Binding-site contacts:
Ligand atom C8 contacts residue THR239 of chain 1.A at 4.0 Å.
Ligand atom C1 contacts residue ASN237 of chain 1.A at 1.4 Å.
Ligand atom O7 contacts residue PHE280 of chain 1.A at 4.3 Å.
Ligand atom C8 contacts residue ASN237 of chain 1.A at 4.5 Å.
Ligand atom C2 contacts residue ASN237 of chain 1.A at 2.5 Å.
Ligand atom C8 contacts residue ALA278 of chain 1.A at 4.1 Å (hydrophobic).
Ligand atom C8 contacts residue PHE280 of chain 1.A at 4.1 Å (hydrophobic).
Ligand atom N2 contacts residue ASN237 of chain 1.A at 3.0 Å (h-bond).
Ligand atom C3 contacts residue ASN237 of chain 1.A at 3.8 Å.
Ligand atom C4 contacts residue ASN237 of chain 1.A at 4.2 Å.
Ligand atom C5 contacts residue ASN237 of chain 1.A at 3.6 Å.
Ligand atom O5 contacts residue ASN237 of chain 1.A at 2.3 Å (h-bond).
Ligand atom C8 contacts residue SER277 of chain 1.A at 3.3 Å.
Ligand atom C7 contacts residue THR239 of chain 1.A at 4.3 Å.
Ligand atom O7 contacts residue ASN237 of chain 1.A at 4.5 Å.
Ligand atom O6 contacts residue PRO241 of chain 1.A at 4.3 Å.
Ligand atom C7 contacts residue ASN237 of chain 1.A at 4.0 Å.
Ligand atom N2 contacts residue THR239 of chain 1.A at 3.8 Å.

A small-molecule ligand and the protein it binds are described below.
Small molecule (SMILES): CC(=O)N[C@@H]1[C@@H](O)[C@H](O)[C@@H](CO)O[C@H]1O

Sequence of chain 1.A:
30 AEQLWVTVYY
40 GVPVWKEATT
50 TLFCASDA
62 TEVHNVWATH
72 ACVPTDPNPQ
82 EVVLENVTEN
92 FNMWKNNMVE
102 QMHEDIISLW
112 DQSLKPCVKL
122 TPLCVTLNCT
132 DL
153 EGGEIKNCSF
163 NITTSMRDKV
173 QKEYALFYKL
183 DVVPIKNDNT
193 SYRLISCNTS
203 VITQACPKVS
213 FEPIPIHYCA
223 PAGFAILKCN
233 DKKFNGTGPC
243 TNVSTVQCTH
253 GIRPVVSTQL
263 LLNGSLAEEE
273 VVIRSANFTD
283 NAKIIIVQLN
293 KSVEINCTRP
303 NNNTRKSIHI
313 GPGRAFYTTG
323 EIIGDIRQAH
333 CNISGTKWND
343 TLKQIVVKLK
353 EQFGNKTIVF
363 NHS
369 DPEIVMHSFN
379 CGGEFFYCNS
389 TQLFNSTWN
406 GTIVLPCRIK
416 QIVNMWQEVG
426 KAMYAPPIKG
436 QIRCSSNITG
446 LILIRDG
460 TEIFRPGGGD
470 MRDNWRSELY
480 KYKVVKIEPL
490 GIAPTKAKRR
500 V